Binding-site contacts:
Ligand atom O contacts residue PRO248 of chain 1.A at 3.5 Å.
Ligand atom C contacts residue TYR130 of chain 1.B at 3.6 Å (hydrophobic).
Ligand atom O7 contacts residue TYR130 of chain 1.B at 4.2 Å.
Ligand atom O7 contacts residue ARG239 of chain 1.B at 4.4 Å.
Ligand atom O8 contacts residue GLN242 of chain 1.B at 2.7 Å (h-bond).
Ligand atom C contacts residue PRO248 of chain 1.A at 3.6 Å (hydrophobic).
Ligand atom C4 contacts residue VAL139 of chain 1.B at 3.9 Å (hydrophobic).
Ligand atom O7 contacts residue AAE1 of chain 1.M at 3.4 Å.
Ligand atom C6 contacts residue VAL139 of chain 1.B at 4.0 Å (hydrophobic).
Ligand atom OXT contacts residue PRO248 of chain 1.A at 3.6 Å.
Ligand atom C6 contacts residue GLN242 of chain 1.B at 3.8 Å.
Ligand atom C4 contacts residue TYR130 of chain 1.B at 4.0 Å (hydrophobic).
Ligand atom C4 contacts residue TYR246 of chain 1.B at 3.8 Å (hydrophobic).
Ligand atom C6 contacts residue TYR130 of chain 1.B at 4.4 Å (hydrophobic).
Ligand atom O contacts residue TYR130 of chain 1.B at 2.6 Å (h-bond).
Ligand atom O7 contacts residue VAL139 of chain 1.B at 4.2 Å.
Ligand atom C contacts residue TYR246 of chain 1.B at 3.8 Å (hydrophobic).
Ligand atom C contacts residue VAL139 of chain 1.B at 4.3 Å (hydrophobic).
Ligand atom O7 contacts residue HIS135 of chain 1.B at 4.2 Å.
Ligand atom O8 contacts residue VAL139 of chain 1.B at 4.5 Å.
Ligand atom O7 contacts residue GLN242 of chain 1.B at 4.5 Å.
Ligand atom O contacts residue VAL139 of chain 1.B at 4.3 Å.
Ligand atom O contacts residue ARG144 of chain 1.B at 3.2 Å (salt-bridge).
Ligand atom C5 contacts residue VAL139 of chain 1.B at 3.6 Å (hydrophobic).
Ligand atom C5 contacts residue TYR130 of chain 1.B at 3.3 Å (hydrophobic).
Ligand atom C6 contacts residue AAE1 of chain 1.M at 3.9 Å.
Ligand atom O8 contacts residue AAE1 of chain 1.M at 4.4 Å.
Ligand atom OXT contacts residue TYR246 of chain 1.B at 2.9 Å (h-bond).
Ligand atom OXT contacts residue ARG144 of chain 1.B at 2.8 Å (salt-bridge).
Ligand atom C contacts residue ARG144 of chain 1.B at 3.6 Å.

Sequence of chain 1.A:
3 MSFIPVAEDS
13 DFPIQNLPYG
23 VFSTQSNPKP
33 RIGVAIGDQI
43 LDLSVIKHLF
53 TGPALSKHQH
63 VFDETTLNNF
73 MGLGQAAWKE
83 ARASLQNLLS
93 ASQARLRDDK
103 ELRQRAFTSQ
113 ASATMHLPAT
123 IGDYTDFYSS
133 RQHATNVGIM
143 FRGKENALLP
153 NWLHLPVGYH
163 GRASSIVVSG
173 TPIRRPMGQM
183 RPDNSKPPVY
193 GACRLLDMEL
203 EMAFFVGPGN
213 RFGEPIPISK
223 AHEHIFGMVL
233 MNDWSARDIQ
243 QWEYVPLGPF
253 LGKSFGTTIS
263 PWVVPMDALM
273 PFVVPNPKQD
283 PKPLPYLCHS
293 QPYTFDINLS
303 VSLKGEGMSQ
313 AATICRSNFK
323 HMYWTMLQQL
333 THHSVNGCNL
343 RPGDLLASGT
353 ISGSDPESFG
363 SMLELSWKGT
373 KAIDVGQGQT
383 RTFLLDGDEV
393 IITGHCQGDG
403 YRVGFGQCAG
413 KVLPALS

A protein and the small-molecule ligand that binds it are described below.
Small molecule (SMILES): O=C(O)/C=C/C(=O)O

Sequence of chain 1.B:
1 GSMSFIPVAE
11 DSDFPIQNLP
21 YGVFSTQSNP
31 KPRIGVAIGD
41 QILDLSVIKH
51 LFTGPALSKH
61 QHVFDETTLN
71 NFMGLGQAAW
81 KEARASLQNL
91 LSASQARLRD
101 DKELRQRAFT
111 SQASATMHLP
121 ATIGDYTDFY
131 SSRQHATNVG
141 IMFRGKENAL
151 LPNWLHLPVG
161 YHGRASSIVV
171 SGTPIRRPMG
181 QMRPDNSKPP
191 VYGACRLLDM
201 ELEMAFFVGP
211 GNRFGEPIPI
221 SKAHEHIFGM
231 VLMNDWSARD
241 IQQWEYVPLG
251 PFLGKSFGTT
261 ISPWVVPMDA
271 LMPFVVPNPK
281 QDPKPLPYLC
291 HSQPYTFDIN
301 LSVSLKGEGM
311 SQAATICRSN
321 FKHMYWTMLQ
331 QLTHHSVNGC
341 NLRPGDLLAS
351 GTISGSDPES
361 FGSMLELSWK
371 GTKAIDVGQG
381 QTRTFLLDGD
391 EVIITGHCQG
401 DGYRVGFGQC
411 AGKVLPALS